Sequence of chain 1.A:
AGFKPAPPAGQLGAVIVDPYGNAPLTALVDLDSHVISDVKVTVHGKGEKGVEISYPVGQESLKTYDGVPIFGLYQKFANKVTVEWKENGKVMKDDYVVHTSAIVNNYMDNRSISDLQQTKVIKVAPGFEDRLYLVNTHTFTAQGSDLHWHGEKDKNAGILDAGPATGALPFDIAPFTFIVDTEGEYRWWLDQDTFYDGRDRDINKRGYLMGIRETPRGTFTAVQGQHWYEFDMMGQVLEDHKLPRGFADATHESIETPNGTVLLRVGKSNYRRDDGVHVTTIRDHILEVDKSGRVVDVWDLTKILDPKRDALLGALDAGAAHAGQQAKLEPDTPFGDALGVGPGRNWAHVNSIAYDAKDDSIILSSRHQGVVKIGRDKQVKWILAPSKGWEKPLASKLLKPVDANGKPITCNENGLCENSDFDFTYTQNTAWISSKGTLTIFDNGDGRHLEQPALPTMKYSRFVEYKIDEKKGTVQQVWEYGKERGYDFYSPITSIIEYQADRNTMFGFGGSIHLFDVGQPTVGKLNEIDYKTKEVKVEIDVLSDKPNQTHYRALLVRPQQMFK

A small-molecule ligand and the protein it binds are described below.
Small molecule (SMILES): O=[N+]([O-])c1ccc(OS(=O)(=O)O)cc1

Binding-site contacts:
Ligand atom O2 contacts residue HIS356 of chain 1.A at 3.4 Å (h-bond).
Ligand atom O3 contacts residue HIS252 of chain 1.A at 3.4 Å (h-bond).
Ligand atom C6 contacts residue MET210 of chain 1.A at 4.3 Å (hydrophobic).
Ligand atom O2 contacts residue HIS252 of chain 1.A at 3.5 Å (h-bond).
Ligand atom S contacts residue THR501 of chain 1.A at 3.7 Å.
Ligand atom N contacts residue PHE171 of chain 1.A at 4.2 Å.
Ligand atom C5 contacts residue PHE171 of chain 1.A at 3.8 Å (hydrophobic).
Ligand atom O3 contacts residue TYR559 of chain 1.A at 3.5 Å.
Ligand atom O2 contacts residue ARG374 of chain 1.A at 4.3 Å.
Ligand atom N contacts residue TYR208 of chain 1.A at 4.2 Å.
Ligand atom O4 contacts residue THR501 of chain 1.A at 2.9 Å (h-bond).
Ligand atom O1 contacts residue HIS356 of chain 1.A at 2.9 Å (h-bond).
Ligand atom C5 contacts residue THR501 of chain 1.A at 3.9 Å.
Ligand atom C5 contacts residue TYR208 of chain 1.A at 4.1 Å (hydrophobic).
Ligand atom C1 contacts residue HIS252 of chain 1.A at 3.8 Å.
Ligand atom S contacts residue HIS356 of chain 1.A at 3.7 Å.
Ligand atom C4 contacts residue ILE500 of chain 1.A at 3.8 Å (hydrophobic).
Ligand atom C3 contacts residue ILE500 of chain 1.A at 3.8 Å (hydrophobic).
Ligand atom O4 contacts residue ILE500 of chain 1.A at 3.3 Å.
Ligand atom O2 contacts residue ASN436 of chain 1.A at 3.2 Å (h-bond).
Ligand atom C2 contacts residue ILE500 of chain 1.A at 4.0 Å (hydrophobic).
Ligand atom O3 contacts residue ASN436 of chain 1.A at 3.4 Å (h-bond).
Ligand atom S contacts residue ASN358 of chain 1.A at 4.1 Å.
Ligand atom N contacts residue ILE500 of chain 1.A at 4.0 Å.
Ligand atom O1 contacts residue HIS252 of chain 1.A at 3.1 Å (h-bond).
Ligand atom S contacts residue ASN436 of chain 1.A at 3.8 Å.
Ligand atom O3 contacts residue THR501 of chain 1.A at 3.3 Å.
Ligand atom O4 contacts residue ASN436 of chain 1.A at 3.6 Å.
Ligand atom C1 contacts residue HIS356 of chain 1.A at 3.9 Å.
Ligand atom C6 contacts residue PHE171 of chain 1.A at 4.0 Å (hydrophobic).
Ligand atom O4 contacts residue ARG374 of chain 1.A at 3.7 Å.
Ligand atom C4 contacts residue PHE171 of chain 1.A at 4.1 Å (hydrophobic).
Ligand atom C6 contacts residue THR501 of chain 1.A at 3.7 Å.
Ligand atom C2 contacts residue HIS356 of chain 1.A at 4.2 Å.
Ligand atom S contacts residue HIS252 of chain 1.A at 3.5 Å (h-bond).
Ligand atom O2 contacts residue ASN358 of chain 1.A at 2.8 Å (h-bond).
Ligand atom O6 contacts residue TYR208 of chain 1.A at 3.0 Å (h-bond).
Ligand atom C6 contacts residue HIS252 of chain 1.A at 3.7 Å.
Ligand atom N contacts residue THR557 of chain 1.A at 3.9 Å.
Ligand atom O6 contacts residue THR557 of chain 1.A at 3.0 Å.